Sequence of chain 1.B:
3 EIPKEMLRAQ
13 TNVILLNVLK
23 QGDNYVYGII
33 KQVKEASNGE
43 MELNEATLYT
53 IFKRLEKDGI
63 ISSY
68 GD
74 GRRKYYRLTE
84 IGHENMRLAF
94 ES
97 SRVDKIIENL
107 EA

A protein and the small-molecule ligand that binds it are described below.
Small molecule (SMILES): COc1cccc2c1C(=O)c1c(O)c3c(c(O)c1C2=O)C[C@@](O)(C(C)=O)C[C@@H]3O[C@H]1C[C@H](N)[C@H](O)[C@H](C)O1

Sequence of chain 1.A:
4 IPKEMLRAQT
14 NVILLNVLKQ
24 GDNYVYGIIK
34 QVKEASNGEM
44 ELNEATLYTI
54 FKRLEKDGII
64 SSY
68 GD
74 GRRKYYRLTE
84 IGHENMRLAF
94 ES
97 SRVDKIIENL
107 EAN

Binding-site contacts:
Ligand atom C5 contacts residue TFW96 of chain 1.B at 3.6 Å.
Ligand atom C3' contacts residue ASP100 of chain 1.B at 2.9 Å.
Ligand atom O12 contacts residue VAL15 of chain 1.A at 2.9 Å.
Ligand atom C19 contacts residue TFW96 of chain 1.B at 3.2 Å.
Ligand atom C6 contacts residue TFW96 of chain 1.A at 3.8 Å.
Ligand atom C17 contacts residue TFW96 of chain 1.B at 3.4 Å.
Ligand atom C9 contacts residue TFW96 of chain 1.A at 3.5 Å.
Ligand atom C15 contacts residue TFW96 of chain 1.A at 3.2 Å.
Ligand atom C3 contacts residue TFW96 of chain 1.B at 3.8 Å.
Ligand atom N3' contacts residue ASP100 of chain 1.B at 2.8 Å (salt-bridge).
Ligand atom O17 contacts residue TFW96 of chain 1.A at 3.1 Å.
Ligand atom C16 contacts residue TFW96 of chain 1.B at 3.8 Å.
Ligand atom O13 contacts residue MET8 of chain 1.B at 2.8 Å.
Ligand atom C20 contacts residue TFW96 of chain 1.B at 3.2 Å.
Ligand atom O19 contacts residue TFW96 of chain 1.A at 3.5 Å.
Ligand atom C16 contacts residue TFW96 of chain 1.A at 3.3 Å.
Ligand atom C17 contacts residue TFW96 of chain 1.A at 3.3 Å.
Ligand atom C7 contacts residue TFW96 of chain 1.A at 3.7 Å.
Ligand atom O12 contacts residue TFW96 of chain 1.B at 3.0 Å.
Ligand atom C2 contacts residue ALA92 of chain 1.B at 3.9 Å (hydrophobic).
Ligand atom C14 contacts residue ALA92 of chain 1.A at 3.5 Å (hydrophobic).
Ligand atom C4 contacts residue TFW96 of chain 1.B at 3.8 Å.
Ligand atom O17 contacts residue TFW96 of chain 1.B at 3.2 Å.
Ligand atom C1 contacts residue TFW96 of chain 1.B at 3.1 Å.
Ligand atom O19 contacts residue TFW96 of chain 1.B at 3.0 Å.
Ligand atom C2' contacts residue ASP100 of chain 1.B at 3.7 Å.
Ligand atom C8 contacts residue TFW96 of chain 1.A at 3.7 Å.
Ligand atom C18 contacts residue TFW96 of chain 1.B at 3.6 Å.
Ligand atom O5' contacts residue PHE93 of chain 1.A at 3.2 Å.
Ligand atom C18 contacts residue TFW96 of chain 1.A at 3.5 Å.
Ligand atom C7 contacts residue TFW96 of chain 1.B at 3.8 Å.
Ligand atom C10 contacts residue TFW96 of chain 1.A at 3.5 Å.
Ligand atom C19 contacts residue TFW96 of chain 1.A at 3.5 Å.
Ligand atom C12 contacts residue TFW96 of chain 1.A at 3.8 Å.
Ligand atom O4' contacts residue PHE93 of chain 1.A at 3.2 Å.
Ligand atom C11 contacts residue TFW96 of chain 1.A at 3.4 Å.
Ligand atom C13 contacts residue MET8 of chain 1.B at 3.8 Å (hydrophobic).
Ligand atom C2 contacts residue TFW96 of chain 1.B at 3.6 Å.
Ligand atom C6' contacts residue PHE93 of chain 1.A at 3.9 Å (hydrophobic).
Ligand atom C20 contacts residue TFW96 of chain 1.A at 3.9 Å.